Binding-site contacts:
Ligand atom O3 contacts residue ARG185 of chain 1.A at 4.3 Å.
Ligand atom C1 contacts residue LEU207 of chain 1.B at 4.2 Å (hydrophobic).
Ligand atom C3 contacts residue LEU207 of chain 1.B at 4.3 Å (hydrophobic).
Ligand atom N2 contacts residue ARG185 of chain 1.A at 4.1 Å.
Ligand atom C2 contacts residue LEU207 of chain 1.B at 4.3 Å (hydrophobic).
Ligand atom C3 contacts residue ARG185 of chain 1.A at 3.7 Å.
Ligand atom C1 contacts residue ARG185 of chain 1.A at 4.0 Å.
Ligand atom O6 contacts residue LEU207 of chain 1.B at 3.8 Å.
Ligand atom C1 contacts residue ASN113 of chain 1.A at 1.4 Å.
Ligand atom O6 contacts residue ASP208 of chain 1.B at 4.3 Å.
Ligand atom C2 contacts residue ASN113 of chain 1.A at 2.5 Å.
Ligand atom C1 contacts residue TYR116 of chain 1.A at 4.0 Å (hydrophobic).
Ligand atom C4 contacts residue ARG185 of chain 1.A at 3.6 Å.
Ligand atom C3 contacts residue ASN113 of chain 1.A at 3.8 Å.
Ligand atom N2 contacts residue ASN113 of chain 1.A at 3.0 Å (h-bond).
Ligand atom O7 contacts residue ASN113 of chain 1.A at 3.9 Å.
Ligand atom C1 contacts residue GLU109 of chain 1.A at 3.7 Å.
Ligand atom C7 contacts residue ARG185 of chain 1.A at 3.4 Å.
Ligand atom C4 contacts residue ASN113 of chain 1.A at 4.2 Å.
Ligand atom C5 contacts residue ARG185 of chain 1.A at 3.9 Å.
Ligand atom C5 contacts residue PHE189 of chain 1.A at 4.0 Å (hydrophobic).
Ligand atom C8 contacts residue ARG185 of chain 1.A at 4.2 Å.
Ligand atom O5 contacts residue ASN113 of chain 1.A at 2.3 Å (h-bond).
Ligand atom O3 contacts residue LEU207 of chain 1.B at 4.2 Å.
Ligand atom C7 contacts residue ASN113 of chain 1.A at 3.6 Å.
Ligand atom O4 contacts residue ARG185 of chain 1.A at 2.8 Å (salt-bridge).
Ligand atom O5 contacts residue GLU109 of chain 1.A at 3.5 Å (salt-bridge).
Ligand atom C5 contacts residue LEU207 of chain 1.B at 4.1 Å (hydrophobic).
Ligand atom O5 contacts residue LEU207 of chain 1.B at 3.9 Å.
Ligand atom C6 contacts residue ASP208 of chain 1.B at 4.2 Å.
Ligand atom O5 contacts residue TYR116 of chain 1.A at 3.5 Å.
Ligand atom C2 contacts residue GLU109 of chain 1.A at 4.3 Å.
Ligand atom C2 contacts residue ARG185 of chain 1.A at 4.0 Å.
Ligand atom O7 contacts residue ARG185 of chain 1.A at 2.3 Å (salt-bridge).
Ligand atom O6 contacts residue TYR116 of chain 1.A at 3.5 Å (h-bond).
Ligand atom C5 contacts residue ASN113 of chain 1.A at 3.6 Å.
Ligand atom C6 contacts residue PHE189 of chain 1.A at 3.9 Å (hydrophobic).
Ligand atom O7 contacts residue LEU207 of chain 1.B at 3.8 Å.
Ligand atom C6 contacts residue TYR116 of chain 1.A at 3.6 Å (hydrophobic).
Ligand atom C4 contacts residue LEU207 of chain 1.B at 3.8 Å (hydrophobic).

Sequence of chain 1.B:
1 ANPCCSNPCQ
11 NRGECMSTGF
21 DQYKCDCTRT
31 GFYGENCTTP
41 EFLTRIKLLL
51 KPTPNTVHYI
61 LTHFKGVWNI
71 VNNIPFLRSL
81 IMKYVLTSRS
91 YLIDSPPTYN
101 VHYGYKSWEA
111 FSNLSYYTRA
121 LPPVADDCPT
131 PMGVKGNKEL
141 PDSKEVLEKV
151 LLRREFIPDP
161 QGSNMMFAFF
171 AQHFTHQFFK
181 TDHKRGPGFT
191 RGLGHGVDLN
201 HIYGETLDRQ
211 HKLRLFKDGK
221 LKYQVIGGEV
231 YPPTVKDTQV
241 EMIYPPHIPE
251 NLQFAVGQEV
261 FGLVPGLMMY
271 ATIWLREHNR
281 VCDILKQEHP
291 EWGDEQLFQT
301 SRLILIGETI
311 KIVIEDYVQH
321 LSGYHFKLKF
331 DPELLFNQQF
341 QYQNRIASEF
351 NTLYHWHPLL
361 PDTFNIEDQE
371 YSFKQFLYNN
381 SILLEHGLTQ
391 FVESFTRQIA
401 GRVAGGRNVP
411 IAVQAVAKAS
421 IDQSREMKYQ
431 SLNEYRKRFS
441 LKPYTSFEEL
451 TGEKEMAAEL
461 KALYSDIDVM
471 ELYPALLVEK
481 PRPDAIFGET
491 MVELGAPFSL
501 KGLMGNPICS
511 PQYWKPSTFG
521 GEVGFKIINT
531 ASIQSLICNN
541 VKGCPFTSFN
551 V

This protein binds this small molecule.
Small molecule (SMILES): CC(=O)N[C@H]1[C@H](O[C@H]2[C@H](O)[C@@H](NC(C)=O)CO[C@@H]2CO)O[C@H](CO)[C@@H](O)[C@@H]1O

Sequence of chain 1.A:
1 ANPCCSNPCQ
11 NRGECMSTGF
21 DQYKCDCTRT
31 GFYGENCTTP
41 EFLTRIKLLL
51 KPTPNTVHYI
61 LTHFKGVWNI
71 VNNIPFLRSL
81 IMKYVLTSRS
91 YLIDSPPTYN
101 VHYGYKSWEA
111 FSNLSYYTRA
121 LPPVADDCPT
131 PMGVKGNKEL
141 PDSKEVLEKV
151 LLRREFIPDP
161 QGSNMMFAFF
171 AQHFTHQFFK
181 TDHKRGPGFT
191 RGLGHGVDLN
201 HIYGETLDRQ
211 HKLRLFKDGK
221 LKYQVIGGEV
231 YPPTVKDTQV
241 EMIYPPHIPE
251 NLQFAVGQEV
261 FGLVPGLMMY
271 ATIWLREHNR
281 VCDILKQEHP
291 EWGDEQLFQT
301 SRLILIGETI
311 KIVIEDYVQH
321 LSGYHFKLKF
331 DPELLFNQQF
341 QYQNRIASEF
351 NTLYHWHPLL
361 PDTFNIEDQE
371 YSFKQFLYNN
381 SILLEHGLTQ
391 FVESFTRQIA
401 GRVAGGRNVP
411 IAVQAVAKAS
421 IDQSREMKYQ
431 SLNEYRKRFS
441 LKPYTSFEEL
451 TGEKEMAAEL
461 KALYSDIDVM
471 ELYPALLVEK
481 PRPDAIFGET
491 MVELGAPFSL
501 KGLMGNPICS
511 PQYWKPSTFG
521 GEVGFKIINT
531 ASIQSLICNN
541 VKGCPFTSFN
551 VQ